This small molecule binds to this protein.
Small molecule (SMILES): CO[C@H]1[C@H](O)[C@@H](O)[C@@H](O)O[C@@H]1C(=O)O

Sequence of chain 1.B:
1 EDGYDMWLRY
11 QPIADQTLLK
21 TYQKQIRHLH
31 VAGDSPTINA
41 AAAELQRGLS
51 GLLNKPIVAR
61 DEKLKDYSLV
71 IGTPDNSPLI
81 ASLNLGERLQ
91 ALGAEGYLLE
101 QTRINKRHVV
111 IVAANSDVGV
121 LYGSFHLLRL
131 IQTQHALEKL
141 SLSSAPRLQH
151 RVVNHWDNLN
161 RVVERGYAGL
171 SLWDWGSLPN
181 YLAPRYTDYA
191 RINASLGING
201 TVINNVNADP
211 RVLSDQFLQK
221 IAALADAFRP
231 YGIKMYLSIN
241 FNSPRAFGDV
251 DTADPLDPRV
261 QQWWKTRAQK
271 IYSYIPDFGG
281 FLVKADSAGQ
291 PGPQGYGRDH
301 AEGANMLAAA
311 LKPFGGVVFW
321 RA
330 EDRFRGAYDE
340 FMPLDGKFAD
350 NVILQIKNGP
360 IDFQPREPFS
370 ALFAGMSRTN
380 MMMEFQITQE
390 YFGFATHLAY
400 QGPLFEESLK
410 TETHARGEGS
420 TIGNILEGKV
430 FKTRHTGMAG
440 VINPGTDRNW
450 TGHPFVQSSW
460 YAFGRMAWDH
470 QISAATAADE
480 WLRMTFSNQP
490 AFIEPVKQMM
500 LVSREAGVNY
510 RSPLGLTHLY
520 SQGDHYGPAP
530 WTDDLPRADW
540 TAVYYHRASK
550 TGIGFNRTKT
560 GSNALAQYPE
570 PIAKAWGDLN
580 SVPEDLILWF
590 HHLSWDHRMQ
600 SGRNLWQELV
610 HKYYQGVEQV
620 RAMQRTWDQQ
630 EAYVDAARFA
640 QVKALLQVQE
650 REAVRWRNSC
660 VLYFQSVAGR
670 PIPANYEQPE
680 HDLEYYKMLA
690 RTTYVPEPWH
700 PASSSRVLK

Binding-site contacts:
Ligand atom C7 contacts residue ASN205 of chain 1.B at 4.0 Å.
Ligand atom O1 contacts residue ASP361 of chain 1.B at 4.1 Å.
Ligand atom C5 contacts residue LYS356 of chain 1.B at 4.3 Å.
Ligand atom O5 contacts residue LYS356 of chain 1.B at 3.5 Å (salt-bridge).
Ligand atom C2 contacts residue GLU389 of chain 1.B at 3.6 Å.
Ligand atom C7 contacts residue VAL206 of chain 1.B at 3.6 Å (hydrophobic).
Ligand atom O2 contacts residue GLU389 of chain 1.B at 3.9 Å.
Ligand atom C7 contacts residue TRP156 of chain 1.B at 3.5 Å (hydrophobic).
Ligand atom O6B contacts residue ARG321 of chain 1.B at 2.8 Å (salt-bridge).
Ligand atom C1 contacts residue ASP361 of chain 1.B at 3.4 Å.
Ligand atom O4 contacts residue ASN207 of chain 1.B at 3.3 Å (h-bond).
Ligand atom C6 contacts residue LYS356 of chain 1.B at 3.7 Å.
Ligand atom C3 contacts residue ARG165 of chain 1.B at 4.1 Å.
Ligand atom C6 contacts residue TRP156 of chain 1.B at 4.1 Å (hydrophobic).
Ligand atom O3 contacts residue GLU389 of chain 1.B at 4.4 Å.
Ligand atom C2 contacts residue ASP361 of chain 1.B at 4.2 Å.
Ligand atom C6 contacts residue LYS284 of chain 1.B at 3.6 Å.
Ligand atom O3 contacts residue ARG165 of chain 1.B at 3.0 Å (salt-bridge).
Ligand atom C7 contacts residue GLU164 of chain 1.B at 3.5 Å.
Ligand atom C4 contacts residue LYS284 of chain 1.B at 4.0 Å.
Ligand atom O2 contacts residue HIS524 of chain 1.B at 3.9 Å.
Ligand atom O5 contacts residue ASP361 of chain 1.B at 3.8 Å.
Ligand atom O3 contacts residue GLU164 of chain 1.B at 2.6 Å (salt-bridge).
Ligand atom C6 contacts residue ARG321 of chain 1.B at 3.5 Å.
Ligand atom O4 contacts residue VAL206 of chain 1.B at 4.4 Å.
Ligand atom C2 contacts residue ARG165 of chain 1.B at 3.8 Å.
Ligand atom O6A contacts residue VAL206 of chain 1.B at 3.9 Å.
Ligand atom C7 contacts residue ASN207 of chain 1.B at 3.5 Å.
Ligand atom C5 contacts residue LYS284 of chain 1.B at 3.6 Å.
Ligand atom C7 contacts residue LYS284 of chain 1.B at 4.2 Å.
Ligand atom O6B contacts residue LYS356 of chain 1.B at 2.7 Å (salt-bridge).
Ligand atom C4 contacts residue TRP156 of chain 1.B at 4.0 Å (hydrophobic).
Ligand atom O6A contacts residue LYS284 of chain 1.B at 2.8 Å (salt-bridge).
Ligand atom O4 contacts residue LYS284 of chain 1.B at 3.3 Å (salt-bridge).
Ligand atom O6B contacts residue TRP156 of chain 1.B at 3.6 Å.
Ligand atom O6A contacts residue ARG321 of chain 1.B at 2.9 Å (salt-bridge).
Ligand atom O4 contacts residue GLU164 of chain 1.B at 3.3 Å (salt-bridge).
Ligand atom C4 contacts residue GLU164 of chain 1.B at 3.9 Å.
Ligand atom C3 contacts residue GLU164 of chain 1.B at 3.5 Å.
Ligand atom O2 contacts residue ARG165 of chain 1.B at 2.9 Å (salt-bridge).